Sequence of chain 1.C:
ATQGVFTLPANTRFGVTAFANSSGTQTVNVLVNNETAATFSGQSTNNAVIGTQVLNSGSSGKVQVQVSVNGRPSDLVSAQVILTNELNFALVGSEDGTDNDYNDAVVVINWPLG

This small molecule binds to this protein.
Small molecule (SMILES): C[C@@H]1O[C@@H](CC(=O)O)[C@@H](O)[C@H](O)[C@@H]1O

Binding-site contacts:
Ligand atom C3 contacts residue CA1 of chain 1.H at 3.4 Å.
Ligand atom O4 contacts residue CA1 of chain 1.H at 2.5 Å.
Ligand atom O7A contacts residue LYS13 of chain 1.B at 2.3 Å (salt-bridge).
Ligand atom O7A contacts residue SER24 of chain 1.A at 3.6 Å.
Ligand atom O2 contacts residue ASN22 of chain 1.A at 3.0 Å (h-bond).
Ligand atom C3 contacts residue ASP105 of chain 1.A at 3.7 Å.
Ligand atom C1M contacts residue SER24 of chain 1.A at 3.4 Å.
Ligand atom O2 contacts residue GLY115 of chain 1.C at 2.5 Å (h-bond).
Ligand atom O3 contacts residue ASP105 of chain 1.A at 3.0 Å (salt-bridge).
Ligand atom C5 contacts residue ASP97 of chain 1.A at 3.8 Å.
Ligand atom O3 contacts residue CA1 of chain 1.I at 2.5 Å.
Ligand atom O2 contacts residue SER23 of chain 1.A at 3.3 Å.
Ligand atom O2 contacts residue CA1 of chain 1.I at 2.5 Å.
Ligand atom O3 contacts residue ASP102 of chain 1.A at 2.9 Å (salt-bridge).
Ligand atom O2 contacts residue ASP105 of chain 1.A at 3.8 Å.
Ligand atom C5 contacts residue SER23 of chain 1.A at 3.5 Å.
Ligand atom O3 contacts residue CA1 of chain 1.H at 2.5 Å.
Ligand atom O3 contacts residue ASP100 of chain 1.A at 2.5 Å (salt-bridge).
Ligand atom C4 contacts residue CA1 of chain 1.H at 3.3 Å.
Ligand atom C5 contacts residue LYS13 of chain 1.B at 3.5 Å.
Ligand atom C4 contacts residue SER23 of chain 1.A at 3.5 Å.
Ligand atom C2 contacts residue ASP100 of chain 1.A at 3.9 Å.
Ligand atom O5 contacts residue SER23 of chain 1.A at 3.4 Å (h-bond).
Ligand atom C2 contacts residue GLY115 of chain 1.C at 3.4 Å.
Ligand atom C4 contacts residue ASP105 of chain 1.A at 3.3 Å.
Ligand atom C1M contacts residue GLY115 of chain 1.C at 3.6 Å.
Ligand atom O4 contacts residue ASP105 of chain 1.A at 3.2 Å (salt-bridge).
Ligand atom C4 contacts residue CA1 of chain 1.I at 3.8 Å.
Ligand atom C3 contacts residue CA1 of chain 1.I at 3.4 Å.
Ligand atom C2 contacts residue CA1 of chain 1.I at 3.4 Å.
Ligand atom C3 contacts residue ASP100 of chain 1.A at 3.2 Å.
Ligand atom C6 contacts residue LYS13 of chain 1.B at 2.4 Å.
Ligand atom O4 contacts residue ASP100 of chain 1.A at 3.6 Å (salt-bridge).
Ligand atom C7 contacts residue LYS13 of chain 1.B at 1.3 Å.
Ligand atom O5 contacts residue LYS13 of chain 1.B at 3.7 Å.
Ligand atom O4 contacts residue ASP97 of chain 1.A at 2.6 Å (salt-bridge).
Ligand atom O4 contacts residue GLU96 of chain 1.A at 3.4 Å (salt-bridge).
Ligand atom C4 contacts residue ASP97 of chain 1.A at 3.5 Å.
Ligand atom O5 contacts residue SER24 of chain 1.A at 2.9 Å (h-bond).
Ligand atom C1 contacts residue SER24 of chain 1.A at 3.8 Å.

Sequence of chain 1.B:
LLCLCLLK

Sequence of chain 1.A:
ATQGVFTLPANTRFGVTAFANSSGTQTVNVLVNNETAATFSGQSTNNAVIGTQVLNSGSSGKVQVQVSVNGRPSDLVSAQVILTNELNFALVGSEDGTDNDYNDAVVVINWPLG